This small molecule binds to this protein.
Small molecule (SMILES): CC(=O)N[C@H]1[C@H](O[C@H]2[C@H](O)[C@@H](NC(C)=O)CO[C@@H]2CO)O[C@H](CO)[C@@H](O)[C@@H]1O

Sequence of chain 1.C:
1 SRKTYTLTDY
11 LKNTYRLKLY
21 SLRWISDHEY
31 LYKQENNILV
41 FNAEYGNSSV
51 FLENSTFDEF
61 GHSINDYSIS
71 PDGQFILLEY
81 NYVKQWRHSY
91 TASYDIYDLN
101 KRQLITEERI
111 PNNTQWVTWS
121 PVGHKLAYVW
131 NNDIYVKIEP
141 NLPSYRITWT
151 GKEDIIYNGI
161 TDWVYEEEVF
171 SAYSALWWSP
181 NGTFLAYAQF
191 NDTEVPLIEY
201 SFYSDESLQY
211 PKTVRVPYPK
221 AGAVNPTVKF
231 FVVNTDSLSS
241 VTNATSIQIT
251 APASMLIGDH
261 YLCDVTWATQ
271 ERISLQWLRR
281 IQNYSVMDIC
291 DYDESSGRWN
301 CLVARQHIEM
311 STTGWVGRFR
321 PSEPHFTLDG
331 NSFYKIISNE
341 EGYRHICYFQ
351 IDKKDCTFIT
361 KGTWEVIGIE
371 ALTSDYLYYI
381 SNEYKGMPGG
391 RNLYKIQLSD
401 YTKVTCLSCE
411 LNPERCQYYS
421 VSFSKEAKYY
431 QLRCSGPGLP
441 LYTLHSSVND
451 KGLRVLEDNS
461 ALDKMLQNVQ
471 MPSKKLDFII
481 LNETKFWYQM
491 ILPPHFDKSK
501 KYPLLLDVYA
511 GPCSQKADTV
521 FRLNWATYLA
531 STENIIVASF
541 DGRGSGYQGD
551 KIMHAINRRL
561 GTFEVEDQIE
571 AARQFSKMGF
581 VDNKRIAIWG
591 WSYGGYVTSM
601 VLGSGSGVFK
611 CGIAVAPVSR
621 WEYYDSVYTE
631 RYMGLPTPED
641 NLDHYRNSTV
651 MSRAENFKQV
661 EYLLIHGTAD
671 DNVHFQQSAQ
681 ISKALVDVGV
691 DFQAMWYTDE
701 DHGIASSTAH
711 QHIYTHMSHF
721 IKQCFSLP

Binding-site contacts:
Ligand atom C2 contacts residue ASN283 of chain 1.C at 2.2 Å.
Ligand atom C5 contacts residue ASN283 of chain 1.C at 3.5 Å.
Ligand atom C6 contacts residue ASN283 of chain 1.C at 4.4 Å.
Ligand atom C3 contacts residue ASN283 of chain 1.C at 3.4 Å.
Ligand atom O5 contacts residue ILE281 of chain 1.C at 3.8 Å.
Ligand atom C7 contacts residue ASN283 of chain 1.C at 4.0 Å.
Ligand atom O5 contacts residue ASN283 of chain 1.C at 2.3 Å (h-bond).
Ligand atom C6 contacts residue ARG558 of chain 1.C at 4.4 Å.
Ligand atom C1 contacts residue ASN283 of chain 1.C at 1.4 Å.
Ligand atom N2 contacts residue ASN283 of chain 1.C at 3.0 Å (h-bond).
Ligand atom O6 contacts residue ASN283 of chain 1.C at 4.5 Å.
Ligand atom C1 contacts residue ILE281 of chain 1.C at 3.9 Å (hydrophobic).
Ligand atom O3 contacts residue ASN283 of chain 1.C at 3.8 Å.
Ligand atom C4 contacts residue ASN283 of chain 1.C at 4.0 Å.